A small-molecule ligand and the protein it binds are described below.
Small molecule (SMILES): CC(=O)N[C@H]1[C@H](O[C@H]2[C@H](O)[C@@H](NC(C)=O)CO[C@@H]2CO)O[C@H](CO)[C@@H](O)[C@@H]1O

Binding-site contacts:
Ligand atom O5 contacts residue ASN168 of chain 1.O at 2.4 Å (h-bond).
Ligand atom C5 contacts residue ASN168 of chain 1.O at 3.7 Å.
Ligand atom C8 contacts residue CYS418 of chain 1.P at 4.3 Å (hydrophobic).
Ligand atom C7 contacts residue THR590 of chain 1.O at 4.4 Å.
Ligand atom O7 contacts residue GLN587 of chain 1.O at 3.8 Å.
Ligand atom O7 contacts residue ASN168 of chain 1.O at 3.5 Å (h-bond).
Ligand atom C2 contacts residue GLN587 of chain 1.O at 4.5 Å.
Ligand atom C7 contacts residue ASN168 of chain 1.O at 3.3 Å.
Ligand atom C2 contacts residue ASN168 of chain 1.O at 2.5 Å.
Ligand atom O7 contacts residue THR590 of chain 1.O at 4.0 Å.
Ligand atom O6 contacts residue GLN587 of chain 1.O at 4.4 Å.
Ligand atom C8 contacts residue ASN168 of chain 1.O at 4.4 Å.
Ligand atom C3 contacts residue ASN168 of chain 1.O at 3.8 Å.
Ligand atom C8 contacts residue THR590 of chain 1.O at 4.5 Å.
Ligand atom N2 contacts residue ASN168 of chain 1.O at 2.9 Å (h-bond).
Ligand atom C1 contacts residue ASN168 of chain 1.O at 1.4 Å.
Ligand atom C4 contacts residue ASN168 of chain 1.O at 4.3 Å.

Sequence of chain 1.P:
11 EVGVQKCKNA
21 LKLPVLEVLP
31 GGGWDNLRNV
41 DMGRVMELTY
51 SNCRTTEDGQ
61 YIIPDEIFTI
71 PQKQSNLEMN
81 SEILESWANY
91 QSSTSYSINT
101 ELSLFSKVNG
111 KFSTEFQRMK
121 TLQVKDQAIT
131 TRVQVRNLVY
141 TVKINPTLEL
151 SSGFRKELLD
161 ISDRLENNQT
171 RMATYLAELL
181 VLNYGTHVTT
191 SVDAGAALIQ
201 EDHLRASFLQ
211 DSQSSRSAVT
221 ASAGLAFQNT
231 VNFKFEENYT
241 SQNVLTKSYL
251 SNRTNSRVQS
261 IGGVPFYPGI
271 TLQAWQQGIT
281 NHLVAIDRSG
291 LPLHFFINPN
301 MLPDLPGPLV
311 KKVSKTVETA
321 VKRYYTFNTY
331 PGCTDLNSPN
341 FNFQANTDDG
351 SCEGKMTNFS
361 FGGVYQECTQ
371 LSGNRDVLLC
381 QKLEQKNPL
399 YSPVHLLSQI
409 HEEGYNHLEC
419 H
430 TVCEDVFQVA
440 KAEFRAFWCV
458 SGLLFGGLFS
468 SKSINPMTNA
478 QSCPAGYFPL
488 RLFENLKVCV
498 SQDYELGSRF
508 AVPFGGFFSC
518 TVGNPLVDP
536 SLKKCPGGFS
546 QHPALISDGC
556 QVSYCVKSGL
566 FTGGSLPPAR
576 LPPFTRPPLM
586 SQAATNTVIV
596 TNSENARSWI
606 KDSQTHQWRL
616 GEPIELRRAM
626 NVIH

Sequence of chain 1.O:
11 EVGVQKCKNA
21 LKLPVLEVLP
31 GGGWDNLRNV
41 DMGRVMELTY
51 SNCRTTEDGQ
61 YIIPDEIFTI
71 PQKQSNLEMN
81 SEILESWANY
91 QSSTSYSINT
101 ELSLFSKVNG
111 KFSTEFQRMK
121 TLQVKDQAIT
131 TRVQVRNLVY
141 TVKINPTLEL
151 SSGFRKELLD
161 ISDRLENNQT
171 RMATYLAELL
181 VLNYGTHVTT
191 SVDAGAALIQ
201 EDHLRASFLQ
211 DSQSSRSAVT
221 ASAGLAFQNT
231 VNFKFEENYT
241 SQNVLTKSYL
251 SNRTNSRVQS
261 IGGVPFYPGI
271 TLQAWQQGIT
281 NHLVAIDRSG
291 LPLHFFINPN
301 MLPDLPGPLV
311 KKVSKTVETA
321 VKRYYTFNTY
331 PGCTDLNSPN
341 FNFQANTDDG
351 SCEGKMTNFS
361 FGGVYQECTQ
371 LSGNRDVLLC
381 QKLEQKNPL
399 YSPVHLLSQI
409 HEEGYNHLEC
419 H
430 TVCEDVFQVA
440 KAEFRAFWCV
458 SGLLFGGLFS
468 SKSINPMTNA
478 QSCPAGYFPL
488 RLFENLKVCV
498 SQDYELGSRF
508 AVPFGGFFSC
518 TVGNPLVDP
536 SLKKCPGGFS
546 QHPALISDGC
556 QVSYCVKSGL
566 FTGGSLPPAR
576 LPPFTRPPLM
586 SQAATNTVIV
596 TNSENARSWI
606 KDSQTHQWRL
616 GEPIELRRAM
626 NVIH